Sequence of chain 34.C:
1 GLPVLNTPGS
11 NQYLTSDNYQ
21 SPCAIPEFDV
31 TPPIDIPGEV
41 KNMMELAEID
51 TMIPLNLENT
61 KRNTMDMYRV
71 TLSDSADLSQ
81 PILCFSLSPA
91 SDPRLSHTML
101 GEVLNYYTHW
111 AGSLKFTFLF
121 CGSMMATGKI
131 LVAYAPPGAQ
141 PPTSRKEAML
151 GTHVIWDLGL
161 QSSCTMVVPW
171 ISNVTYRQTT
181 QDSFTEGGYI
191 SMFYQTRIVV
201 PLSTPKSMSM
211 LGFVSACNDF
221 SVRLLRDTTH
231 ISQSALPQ

Binding-site contacts:
Ligand atom CAL contacts residue MET130 of chain 34.A at 3.2 Å (hydrophobic).
Ligand atom CAB contacts residue TYR203 of chain 34.A at 3.6 Å (hydrophobic).
Ligand atom CAM contacts residue TYR157 of chain 34.A at 3.8 Å (hydrophobic).
Ligand atom OAC contacts residue TYR110 of chain 34.A at 3.6 Å.
Ligand atom CAX contacts residue TYR110 of chain 34.A at 3.6 Å (hydrophobic).
Ligand atom CAN contacts residue ILE108 of chain 34.A at 3.7 Å (hydrophobic).
Ligand atom CAQ contacts residue PHE236 of chain 34.A at 3.5 Å (hydrophobic).
Ligand atom CAL contacts residue LEU132 of chain 34.A at 3.9 Å (hydrophobic).
Ligand atom CAO contacts residue PHE236 of chain 34.A at 3.7 Å (hydrophobic).
Ligand atom CAJ contacts residue LEU132 of chain 34.A at 3.3 Å (hydrophobic).
Ligand atom CAZ contacts residue VAL194 of chain 34.A at 3.9 Å (hydrophobic).
Ligand atom CAX contacts residue PHE236 of chain 34.A at 3.3 Å (hydrophobic).
Ligand atom NAT contacts residue TYR157 of chain 34.A at 3.4 Å.
Ligand atom CAE contacts residue TYR110 of chain 34.A at 3.8 Å (hydrophobic).
Ligand atom CAR contacts residue TYR203 of chain 34.A at 3.7 Å (hydrophobic).
Ligand atom NAU contacts residue LYS111 of chain 34.A at 3.5 Å (salt-bridge).
Ligand atom CAF contacts residue LYS111 of chain 34.A at 3.6 Å.
Ligand atom CAS contacts residue TYR203 of chain 34.A at 3.7 Å (hydrophobic).
Ligand atom CBB contacts residue MET130 of chain 34.A at 3.7 Å (hydrophobic).
Ligand atom NBD contacts residue PHE236 of chain 34.A at 3.6 Å.
Ligand atom CAA contacts residue ILE155 of chain 34.A at 3.8 Å (hydrophobic).
Ligand atom NBD contacts residue TYR110 of chain 34.A at 3.4 Å.
Ligand atom CAA contacts residue SER180 of chain 34.A at 3.6 Å.
Ligand atom CAD contacts residue ILE192 of chain 34.A at 3.4 Å (hydrophobic).
Ligand atom CAA contacts residue ILE181 of chain 34.A at 3.8 Å (hydrophobic).
Ligand atom CAY contacts residue VAL194 of chain 34.A at 3.8 Å (hydrophobic).
Ligand atom CBA contacts residue TYR110 of chain 34.A at 3.4 Å (hydrophobic).
Ligand atom OAV contacts residue ILE192 of chain 34.A at 3.1 Å.
Ligand atom OAC contacts residue THR109 of chain 34.A at 3.8 Å.
Ligand atom OAC contacts residue PHE236 of chain 34.A at 3.5 Å.
Ligand atom CAE contacts residue SER204 of chain 34.A at 3.4 Å.
Ligand atom CAH contacts residue TYR110 of chain 34.A at 3.6 Å (hydrophobic).
Ligand atom NAT contacts residue ILE192 of chain 34.A at 3.8 Å.
Ligand atom CAL contacts residue VAL194 of chain 34.A at 3.8 Å (hydrophobic).
Ligand atom CAG contacts residue TYR110 of chain 34.A at 3.7 Å (hydrophobic).
Ligand atom CAK contacts residue TYR157 of chain 34.A at 3.6 Å (hydrophobic).
Ligand atom CAJ contacts residue VAL194 of chain 34.A at 3.6 Å (hydrophobic).
Ligand atom NBC contacts residue PHE236 of chain 34.A at 3.7 Å.
Ligand atom CAI contacts residue TYR157 of chain 34.A at 3.6 Å (hydrophobic).
Ligand atom CAA contacts residue PRO179 of chain 34.A at 3.3 Å (hydrophobic).

A small-molecule ligand and the protein it binds are described below.
Small molecule (SMILES): CCO/N=C/c1ccc(OCC[C@@H](C)CCN2CCN(c3ccncc3)C2=O)cc1

Sequence of chain 34.A:
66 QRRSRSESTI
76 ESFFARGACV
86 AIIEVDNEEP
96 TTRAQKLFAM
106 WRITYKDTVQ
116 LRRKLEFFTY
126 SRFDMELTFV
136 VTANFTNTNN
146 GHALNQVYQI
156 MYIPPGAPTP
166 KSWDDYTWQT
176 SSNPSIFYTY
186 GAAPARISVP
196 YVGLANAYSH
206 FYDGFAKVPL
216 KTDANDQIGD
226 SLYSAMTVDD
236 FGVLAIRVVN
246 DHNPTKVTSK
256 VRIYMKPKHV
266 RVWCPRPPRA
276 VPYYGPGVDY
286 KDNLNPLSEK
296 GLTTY